Binding-site contacts:
Ligand atom C6 contacts residue TYR333 of chain 1.A at 3.6 Å (hydrophobic).
Ligand atom O2 contacts residue ASP79 of chain 1.A at 2.9 Å (salt-bridge).
Ligand atom C6 contacts residue GLU206 of chain 1.A at 3.5 Å.
Ligand atom C3 contacts residue ARG46 of chain 1.A at 3.8 Å.
Ligand atom O8 contacts residue ARG221 of chain 1.A at 3.5 Å.
Ligand atom C3 contacts residue TYR333 of chain 1.A at 3.2 Å (hydrophobic).
Ligand atom O4 contacts residue GLU47 of chain 1.A at 3.2 Å (salt-bridge).
Ligand atom C3 contacts residue GLU47 of chain 1.A at 3.5 Å.
Ligand atom C4 contacts residue TYR333 of chain 1.A at 3.6 Å (hydrophobic).
Ligand atom C11 contacts residue ARG153 of chain 1.A at 3.9 Å.
Ligand atom O1A contacts residue ARG46 of chain 1.A at 2.9 Å (salt-bridge).
Ligand atom O4 contacts residue ASP79 of chain 1.A at 3.5 Å.
Ligand atom C9 contacts residue ALA175 of chain 1.A at 3.7 Å (hydrophobic).
Ligand atom O6 contacts residue ARG221 of chain 1.A at 3.5 Å (salt-bridge).
Ligand atom O1B contacts residue ARG221 of chain 1.A at 3.2 Å (salt-bridge).
Ligand atom C5 contacts residue ASP79 of chain 1.A at 3.9 Å.
Ligand atom O8 contacts residue GLU205 of chain 1.A at 3.5 Å (salt-bridge).
Ligand atom C11 contacts residue ILE151 of chain 1.A at 3.8 Å (hydrophobic).
Ligand atom C1 contacts residue ARG221 of chain 1.A at 4.0 Å.
Ligand atom O10 contacts residue ARG80 of chain 1.A at 2.8 Å (salt-bridge).
Ligand atom C9 contacts residue GLU205 of chain 1.A at 3.3 Å.
Ligand atom O10 contacts residue ASP79 of chain 1.A at 3.9 Å.
Ligand atom C2 contacts residue ASP79 of chain 1.A at 3.9 Å.
Ligand atom C1 contacts residue ARG299 of chain 1.A at 3.6 Å.
Ligand atom O6 contacts residue GLU206 of chain 1.A at 3.8 Å.
Ligand atom C11 contacts residue TRP107 of chain 1.A at 3.7 Å (hydrophobic).
Ligand atom C8 contacts residue ARG221 of chain 1.A at 3.6 Å.
Ligand atom O1A contacts residue ARG299 of chain 1.A at 3.0 Å (salt-bridge).
Ligand atom O1A contacts residue TYR333 of chain 1.A at 3.5 Å (h-bond).
Ligand atom C1 contacts residue TYR333 of chain 1.A at 3.1 Å (hydrophobic).
Ligand atom C4 contacts residue GLU47 of chain 1.A at 3.8 Å.
Ligand atom O9 contacts residue ARG153 of chain 1.A at 3.4 Å (salt-bridge).
Ligand atom O1B contacts residue ARG299 of chain 1.A at 2.8 Å (salt-bridge).
Ligand atom O9 contacts residue GLU205 of chain 1.A at 2.5 Å (salt-bridge).
Ligand atom O1B contacts residue TYR333 of chain 1.A at 3.4 Å (h-bond).
Ligand atom O6 contacts residue TYR333 of chain 1.A at 2.9 Å (h-bond).
Ligand atom O9 contacts residue ALA175 of chain 1.A at 3.4 Å.
Ligand atom C3 contacts residue ASP79 of chain 1.A at 3.9 Å.
Ligand atom O8 contacts residue GLU206 of chain 1.A at 3.6 Å.
Ligand atom C2 contacts residue TYR333 of chain 1.A at 3.2 Å (hydrophobic).

A small-molecule ligand and the protein it binds are described below.
Small molecule (SMILES): CC(=O)N[C@H]1[C@H]([C@H](O)[C@H](O)CO)O[C@@](O)(C(=O)O)C[C@@H]1O

Sequence of chain 1.A:
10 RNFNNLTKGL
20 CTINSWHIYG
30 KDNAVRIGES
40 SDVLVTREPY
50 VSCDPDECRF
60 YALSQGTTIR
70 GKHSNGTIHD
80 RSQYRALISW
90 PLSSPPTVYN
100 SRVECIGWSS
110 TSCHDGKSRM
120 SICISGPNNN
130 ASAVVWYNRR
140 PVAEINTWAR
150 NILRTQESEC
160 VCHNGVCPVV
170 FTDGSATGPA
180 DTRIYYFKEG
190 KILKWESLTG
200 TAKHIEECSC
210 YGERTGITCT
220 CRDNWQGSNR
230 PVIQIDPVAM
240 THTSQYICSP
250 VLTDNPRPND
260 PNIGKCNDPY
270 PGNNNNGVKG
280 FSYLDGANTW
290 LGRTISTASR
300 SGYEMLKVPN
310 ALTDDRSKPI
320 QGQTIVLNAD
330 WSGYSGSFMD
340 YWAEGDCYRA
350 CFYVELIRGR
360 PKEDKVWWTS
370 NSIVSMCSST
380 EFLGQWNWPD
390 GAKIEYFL